Sequence of chain 1.A:
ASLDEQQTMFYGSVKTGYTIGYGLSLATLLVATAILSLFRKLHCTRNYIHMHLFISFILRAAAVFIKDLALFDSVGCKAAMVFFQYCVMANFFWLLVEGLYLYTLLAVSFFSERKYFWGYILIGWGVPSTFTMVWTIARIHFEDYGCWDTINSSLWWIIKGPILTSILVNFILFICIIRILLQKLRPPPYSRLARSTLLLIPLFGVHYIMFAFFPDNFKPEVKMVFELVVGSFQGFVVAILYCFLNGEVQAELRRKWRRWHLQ

Binding-site contacts:
Ligand atom C24 contacts residue CLR1 of chain 1.L at 4.1 Å.
Ligand atom C23 contacts residue SER254 of chain 1.A at 4.2 Å.
Ligand atom C18 contacts residue GLY251 of chain 1.A at 4.5 Å.
Ligand atom C24 contacts residue CLR1 of chain 1.J at 3.9 Å.
Ligand atom C19 contacts residue GLY251 of chain 1.A at 3.8 Å.
Ligand atom C18 contacts residue TYR211 of chain 1.A at 4.0 Å (hydrophobic).
Ligand atom C25 contacts residue CLR1 of chain 1.J at 3.8 Å.
Ligand atom C20 contacts residue SER254 of chain 1.A at 3.6 Å.
Ligand atom C16 contacts residue CLR1 of chain 1.L at 4.0 Å.
Ligand atom C26 contacts residue CLR1 of chain 1.J at 4.1 Å.
Ligand atom C26 contacts residue VAL207 of chain 1.A at 4.4 Å (hydrophobic).
Ligand atom C8 contacts residue TRP250 of chain 1.A at 4.4 Å (hydrophobic).
Ligand atom C27 contacts residue VAL207 of chain 1.A at 4.4 Å (hydrophobic).
Ligand atom C4 contacts residue ILE246 of chain 1.A at 4.0 Å (hydrophobic).
Ligand atom C26 contacts residue MET258 of chain 1.A at 3.8 Å (hydrophobic).
Ligand atom C18 contacts residue SER254 of chain 1.A at 3.7 Å.
Ligand atom C15 contacts residue CLR1 of chain 1.L at 3.7 Å.
Ligand atom C21 contacts residue SER254 of chain 1.A at 3.4 Å.
Ligand atom C27 contacts residue TYR211 of chain 1.A at 3.6 Å (hydrophobic).
Ligand atom C7 contacts residue CLR1 of chain 1.L at 4.2 Å.
Ligand atom C2 contacts residue LEU247 of chain 1.A at 4.2 Å (hydrophobic).
Ligand atom C6 contacts residue ILE246 of chain 1.A at 4.4 Å (hydrophobic).
Ligand atom C19 contacts residue LEU247 of chain 1.A at 3.9 Å (hydrophobic).
Ligand atom C6 contacts residue CLR1 of chain 1.L at 4.5 Å.
Ligand atom C18 contacts residue TRP250 of chain 1.A at 4.0 Å (hydrophobic).

A protein and the small-molecule ligand that binds it are described below.
Small molecule (SMILES): CC(C)CCC[C@@H](C)[C@H]1CC[C@H]2[C@@H]3CC=C4C[C@@H](O)CC[C@]4(C)[C@H]3CC[C@]12C